The protein below binds the small molecule below.
Small molecule (SMILES): CC(=O)N[C@@H]1[C@@H](O)[C@H](O)[C@@H](CO)O[C@H]1O

Binding-site contacts:
Ligand atom O7 contacts residue VAL291 of chain 1.A at 4.0 Å.
Ligand atom C4 contacts residue ASN279 of chain 1.A at 3.7 Å.
Ligand atom O5 contacts residue PRO278 of chain 1.A at 3.8 Å.
Ligand atom C6 contacts residue SER264 of chain 1.A at 4.5 Å.
Ligand atom O5 contacts residue ASN279 of chain 1.A at 2.3 Å (h-bond).
Ligand atom O3 contacts residue ASN279 of chain 1.A at 4.4 Å.
Ligand atom C7 contacts residue ASN279 of chain 1.A at 3.7 Å.
Ligand atom C7 contacts residue VAL291 of chain 1.A at 4.4 Å (hydrophobic).
Ligand atom N2 contacts residue ASN279 of chain 1.A at 3.4 Å (h-bond).
Ligand atom C1 contacts residue ASN292 of chain 1.A at 3.7 Å.
Ligand atom O5 contacts residue ASN292 of chain 1.A at 4.1 Å.
Ligand atom C3 contacts residue ASN279 of chain 1.A at 3.6 Å.
Ligand atom N2 contacts residue ASN292 of chain 1.A at 4.5 Å.
Ligand atom O7 contacts residue ASN279 of chain 1.A at 3.3 Å (h-bond).
Ligand atom C1 contacts residue ASN279 of chain 1.A at 1.4 Å.
Ligand atom C2 contacts residue ASN279 of chain 1.A at 2.5 Å.
Ligand atom C6 contacts residue PRO278 of chain 1.A at 4.4 Å (hydrophobic).
Ligand atom C1 contacts residue PRO278 of chain 1.A at 4.5 Å (hydrophobic).
Ligand atom C6 contacts residue ASN279 of chain 1.A at 4.4 Å.
Ligand atom C5 contacts residue ASN279 of chain 1.A at 3.5 Å.
Ligand atom O6 contacts residue ASP265 of chain 1.A at 4.2 Å.
Ligand atom C8 contacts residue VAL291 of chain 1.A at 4.4 Å (hydrophobic).

Sequence of chain 1.A:
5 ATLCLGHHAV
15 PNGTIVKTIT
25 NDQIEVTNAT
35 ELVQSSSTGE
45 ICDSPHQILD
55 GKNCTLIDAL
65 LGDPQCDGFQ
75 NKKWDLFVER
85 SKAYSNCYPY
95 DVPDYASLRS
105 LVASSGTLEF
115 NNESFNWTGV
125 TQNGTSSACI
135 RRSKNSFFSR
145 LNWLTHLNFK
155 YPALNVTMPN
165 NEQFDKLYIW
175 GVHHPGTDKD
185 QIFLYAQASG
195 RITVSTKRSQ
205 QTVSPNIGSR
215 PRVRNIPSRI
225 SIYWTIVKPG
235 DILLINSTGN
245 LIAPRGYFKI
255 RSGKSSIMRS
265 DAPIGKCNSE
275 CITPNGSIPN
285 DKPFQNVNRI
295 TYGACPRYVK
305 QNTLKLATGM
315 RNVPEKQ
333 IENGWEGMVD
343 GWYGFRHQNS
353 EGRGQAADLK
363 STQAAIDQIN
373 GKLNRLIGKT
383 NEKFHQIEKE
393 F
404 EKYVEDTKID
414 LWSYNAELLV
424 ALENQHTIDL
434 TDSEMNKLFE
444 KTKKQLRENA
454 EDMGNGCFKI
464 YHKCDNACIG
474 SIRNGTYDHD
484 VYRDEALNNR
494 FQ